Sequence of chain 1.B:
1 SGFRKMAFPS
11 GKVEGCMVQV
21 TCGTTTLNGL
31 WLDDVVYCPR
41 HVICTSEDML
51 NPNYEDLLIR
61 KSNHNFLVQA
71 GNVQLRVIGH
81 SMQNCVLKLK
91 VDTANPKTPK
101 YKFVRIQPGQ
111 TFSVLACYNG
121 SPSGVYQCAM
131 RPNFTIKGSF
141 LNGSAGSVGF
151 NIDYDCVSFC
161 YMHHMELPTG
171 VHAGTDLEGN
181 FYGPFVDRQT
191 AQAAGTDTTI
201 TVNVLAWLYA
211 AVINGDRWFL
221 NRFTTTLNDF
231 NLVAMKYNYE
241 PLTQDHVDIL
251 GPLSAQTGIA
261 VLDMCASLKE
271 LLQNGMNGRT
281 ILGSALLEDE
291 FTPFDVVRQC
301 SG

This protein binds this small molecule.
Small molecule (SMILES): CC(C)C[C@H](NC(=O)[C@H](CCCCN)NC(=O)[C@@H](NC(=O)[C@H](CO)NC(=O)[C@@H](N)[C@@H](C)O)C(C)C)C(=O)N[C@@H](CCC(N)=O)C(=O)N[C@@H](C)C(=O)N[C@@H](CCC(=O)O)C(=O)N[C@@H](Cc1ccccc1)C(=O)N[C@H](C=O)CCCN=C(N)N

Binding-site contacts:
Ligand atom O contacts residue THR26 of chain 1.A at 2.9 Å (h-bond).
Ligand atom NE2 contacts residue PHE140 of chain 1.A at 2.9 Å (h-bond).
Ligand atom N contacts residue GLU166 of chain 1.A at 3.2 Å (salt-bridge).
Ligand atom O contacts residue PRO168 of chain 1.A at 3.5 Å.
Ligand atom O contacts residue GLU166 of chain 1.A at 3.2 Å (salt-bridge).
Ligand atom NE2 contacts residue GLU166 of chain 1.A at 3.3 Å (salt-bridge).
Ligand atom CB contacts residue SER46 of chain 1.A at 3.4 Å.
Ligand atom C contacts residue ALA145 of chain 1.A at 3.5 Å (hydrophobic).
Ligand atom CG2 contacts residue THR190 of chain 1.A at 3.5 Å.
Ligand atom O contacts residue GLN189 of chain 1.A at 3.1 Å.
Ligand atom OE1 contacts residue MET165 of chain 1.A at 3.1 Å.
Ligand atom N contacts residue THR190 of chain 1.A at 3.0 Å (h-bond).
Ligand atom N contacts residue HIS164 of chain 1.A at 3.2 Å (h-bond).
Ligand atom CA contacts residue THR190 of chain 1.A at 3.4 Å.
Ligand atom CD2 contacts residue THR25 of chain 1.A at 3.3 Å.
Ligand atom NZ contacts residue GLN189 of chain 1.A at 3.0 Å (h-bond).
Ligand atom N contacts residue HIS41 of chain 1.A at 3.4 Å.
Ligand atom CA contacts residue GLU166 of chain 1.A at 3.5 Å.
Ligand atom CZ contacts residue MET49 of chain 1.A at 3.3 Å (hydrophobic).
Ligand atom N contacts residue THR26 of chain 1.A at 2.7 Å (h-bond).
Ligand atom CB contacts residue THR26 of chain 1.A at 3.5 Å.
Ligand atom N contacts residue GLN189 of chain 1.A at 3.0 Å (h-bond).
Ligand atom CE2 contacts residue THR25 of chain 1.A at 3.5 Å.
Ligand atom OE1 contacts residue GLU166 of chain 1.A at 3.1 Å (salt-bridge).
Ligand atom CE2 contacts residue CYS44 of chain 1.A at 3.4 Å (hydrophobic).
Ligand atom CG1 contacts residue GLU166 of chain 1.A at 3.3 Å.
Ligand atom OE1 contacts residue HIS163 of chain 1.A at 2.8 Å (h-bond).
Ligand atom O contacts residue ALA145 of chain 1.A at 2.9 Å (h-bond).
Ligand atom C contacts residue SER46 of chain 1.A at 3.5 Å.
Ligand atom N contacts residue SER46 of chain 1.A at 3.5 Å (h-bond).
Ligand atom CB contacts residue HIS41 of chain 1.A at 3.4 Å.
Ligand atom O contacts residue GLY143 of chain 1.A at 3.0 Å (h-bond).
Ligand atom O contacts residue THR25 of chain 1.A at 3.2 Å.
Ligand atom CD contacts residue HIS163 of chain 1.A at 3.5 Å.
Ligand atom CA contacts residue GLN189 of chain 1.A at 3.5 Å.
Ligand atom O contacts residue MET165 of chain 1.A at 3.3 Å.
Ligand atom CD contacts residue GLN189 of chain 1.A at 3.5 Å.
Ligand atom O contacts residue SER144 of chain 1.A at 3.2 Å (h-bond).
Ligand atom O contacts residue THR24 of chain 1.A at 3.3 Å (h-bond).
Ligand atom CB contacts residue THR190 of chain 1.A at 3.3 Å.

Sequence of chain 1.A:
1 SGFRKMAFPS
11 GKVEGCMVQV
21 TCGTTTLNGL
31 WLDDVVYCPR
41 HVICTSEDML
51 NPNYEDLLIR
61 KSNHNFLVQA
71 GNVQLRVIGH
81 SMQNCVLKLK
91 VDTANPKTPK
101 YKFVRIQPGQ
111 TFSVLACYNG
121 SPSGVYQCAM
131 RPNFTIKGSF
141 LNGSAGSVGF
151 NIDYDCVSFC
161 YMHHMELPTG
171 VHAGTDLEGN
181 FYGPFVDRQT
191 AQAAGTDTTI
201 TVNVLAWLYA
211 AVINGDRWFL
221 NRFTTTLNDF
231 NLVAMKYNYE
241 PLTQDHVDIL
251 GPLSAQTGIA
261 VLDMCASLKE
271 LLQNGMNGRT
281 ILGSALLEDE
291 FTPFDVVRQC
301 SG